This small molecule binds to this protein.
Small molecule (SMILES): CC(C)[C@H](NC(=O)[C@H](CCCN=C(N)N)NC(=O)[C@@H](N)CCC(=O)O)C(=O)N[C@H](C=O)CCCCN

Binding-site contacts:
Ligand atom CG2 contacts residue PHE76 of chain 37.B at 3.8 Å (hydrophobic).

Sequence of chain 37.B:
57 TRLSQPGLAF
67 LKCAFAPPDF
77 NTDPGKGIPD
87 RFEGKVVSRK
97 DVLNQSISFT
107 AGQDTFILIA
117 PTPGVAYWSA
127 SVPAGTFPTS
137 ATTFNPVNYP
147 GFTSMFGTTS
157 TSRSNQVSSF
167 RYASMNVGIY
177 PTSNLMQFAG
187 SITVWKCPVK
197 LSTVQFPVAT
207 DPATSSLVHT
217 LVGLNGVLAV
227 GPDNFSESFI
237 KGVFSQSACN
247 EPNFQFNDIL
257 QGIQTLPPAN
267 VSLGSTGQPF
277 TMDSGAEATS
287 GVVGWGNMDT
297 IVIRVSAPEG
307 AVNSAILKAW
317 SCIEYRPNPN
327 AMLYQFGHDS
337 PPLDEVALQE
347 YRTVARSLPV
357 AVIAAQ